Binding-site contacts:
Ligand atom O25 contacts residue VAL324 of chain 1.C at 2.7 Å (h-bond).
Ligand atom C10 contacts residue LEU295 of chain 1.C at 3.9 Å (hydrophobic).
Ligand atom O25 contacts residue PHE241 of chain 1.C at 3.5 Å.
Ligand atom C4 contacts residue PHE241 of chain 1.C at 3.7 Å (hydrophobic).
Ligand atom O25 contacts residue LYS191 of chain 1.C at 3.7 Å.
Ligand atom N9 contacts residue VAL175 of chain 1.C at 3.7 Å.
Ligand atom CL22 contacts residue PHE172 of chain 1.C at 3.2 Å.
Ligand atom C8 contacts residue LEU295 of chain 1.C at 3.6 Å (hydrophobic).
Ligand atom N12 contacts residue LEU243 of chain 1.C at 3.8 Å.
Ligand atom C23 contacts residue VAL324 of chain 1.C at 3.5 Å (hydrophobic).
Ligand atom C11 contacts residue LEU244 of chain 1.C at 3.5 Å (hydrophobic).
Ligand atom C17 contacts residue VAL175 of chain 1.C at 3.7 Å (hydrophobic).
Ligand atom C7 contacts residue LEU295 of chain 1.C at 3.6 Å (hydrophobic).
Ligand atom C13 contacts residue GLU242 of chain 1.C at 3.6 Å.
Ligand atom C21 contacts residue LEU167 of chain 1.C at 3.8 Å (hydrophobic).
Ligand atom C11 contacts residue ALA189 of chain 1.C at 3.9 Å (hydrophobic).
Ligand atom C11 contacts residue LEU243 of chain 1.C at 3.7 Å (hydrophobic).
Ligand atom C18 contacts residue GLY168 of chain 1.C at 3.6 Å.
Ligand atom C13 contacts residue ALA189 of chain 1.C at 3.5 Å (hydrophobic).
Ligand atom C19 contacts residue GLU169 of chain 1.C at 3.7 Å.
Ligand atom C7 contacts residue VAL175 of chain 1.C at 3.8 Å (hydrophobic).
Ligand atom C14 contacts residue LEU167 of chain 1.C at 3.5 Å (hydrophobic).
Ligand atom C11 contacts residue LEU167 of chain 1.C at 3.6 Å (hydrophobic).
Ligand atom N12 contacts residue LEU244 of chain 1.C at 3.0 Å (h-bond).
Ligand atom C2 contacts residue LEU295 of chain 1.C at 3.9 Å (hydrophobic).
Ligand atom N12 contacts residue GLU242 of chain 1.C at 3.4 Å (salt-bridge).
Ligand atom C21 contacts residue GLY168 of chain 1.C at 3.7 Å.
Ligand atom C3 contacts residue PHE241 of chain 1.C at 3.9 Å (hydrophobic).
Ligand atom O25 contacts residue GLU206 of chain 1.C at 3.5 Å (salt-bridge).
Ligand atom O24 contacts residue LYS191 of chain 1.C at 2.5 Å (salt-bridge).
Ligand atom C1 contacts residue VAL175 of chain 1.C at 3.9 Å (hydrophobic).
Ligand atom CL22 contacts residue GLU169 of chain 1.C at 3.4 Å.
Ligand atom N12 contacts residue ALA189 of chain 1.C at 3.4 Å.
Ligand atom C20 contacts residue GLY168 of chain 1.C at 3.4 Å.
Ligand atom C17 contacts residue GLY168 of chain 1.C at 3.9 Å.
Ligand atom C10 contacts residue VAL175 of chain 1.C at 3.6 Å (hydrophobic).
Ligand atom C19 contacts residue GLY168 of chain 1.C at 3.4 Å.
Ligand atom C23 contacts residue LYS191 of chain 1.C at 3.4 Å.
Ligand atom O24 contacts residue ASP325 of chain 1.C at 3.9 Å.
Ligand atom C5 contacts residue VAL324 of chain 1.C at 3.9 Å (hydrophobic).

This protein binds this small molecule.
Small molecule (SMILES): O=C(O)c1ccc2c(c1)nc(Nc1cccc(Cl)c1)c1ccncc12

Sequence of chain 1.C:
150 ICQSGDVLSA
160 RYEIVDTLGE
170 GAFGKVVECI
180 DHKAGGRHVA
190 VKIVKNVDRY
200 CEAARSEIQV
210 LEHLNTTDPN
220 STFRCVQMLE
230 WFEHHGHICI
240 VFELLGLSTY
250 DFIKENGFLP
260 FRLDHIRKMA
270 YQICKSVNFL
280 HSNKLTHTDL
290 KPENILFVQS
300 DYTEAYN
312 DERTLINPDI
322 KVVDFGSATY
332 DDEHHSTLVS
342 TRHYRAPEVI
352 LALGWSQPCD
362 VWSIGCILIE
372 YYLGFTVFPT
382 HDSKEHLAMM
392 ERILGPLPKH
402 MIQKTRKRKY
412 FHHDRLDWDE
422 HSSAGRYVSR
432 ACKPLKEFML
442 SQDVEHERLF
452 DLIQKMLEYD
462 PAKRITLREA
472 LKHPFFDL